Sequence of chain 1.C:
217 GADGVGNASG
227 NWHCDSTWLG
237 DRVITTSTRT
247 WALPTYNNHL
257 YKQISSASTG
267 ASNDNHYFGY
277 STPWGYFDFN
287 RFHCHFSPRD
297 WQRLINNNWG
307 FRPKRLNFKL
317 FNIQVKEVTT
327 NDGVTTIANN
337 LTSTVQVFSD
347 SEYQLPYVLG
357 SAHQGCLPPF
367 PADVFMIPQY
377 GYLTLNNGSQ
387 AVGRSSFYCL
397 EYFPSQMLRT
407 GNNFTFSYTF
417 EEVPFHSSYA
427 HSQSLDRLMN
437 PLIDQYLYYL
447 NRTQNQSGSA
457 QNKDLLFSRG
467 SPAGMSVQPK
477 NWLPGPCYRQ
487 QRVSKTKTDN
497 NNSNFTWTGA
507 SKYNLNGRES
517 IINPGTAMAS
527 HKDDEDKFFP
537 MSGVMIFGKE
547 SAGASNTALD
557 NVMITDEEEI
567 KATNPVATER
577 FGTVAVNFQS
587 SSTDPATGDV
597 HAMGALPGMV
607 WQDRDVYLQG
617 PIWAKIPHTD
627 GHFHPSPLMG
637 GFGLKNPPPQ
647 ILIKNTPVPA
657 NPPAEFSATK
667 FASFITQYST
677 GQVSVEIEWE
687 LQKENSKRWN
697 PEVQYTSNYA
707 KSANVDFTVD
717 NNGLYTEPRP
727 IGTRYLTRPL

Sequence of chain 1.I:
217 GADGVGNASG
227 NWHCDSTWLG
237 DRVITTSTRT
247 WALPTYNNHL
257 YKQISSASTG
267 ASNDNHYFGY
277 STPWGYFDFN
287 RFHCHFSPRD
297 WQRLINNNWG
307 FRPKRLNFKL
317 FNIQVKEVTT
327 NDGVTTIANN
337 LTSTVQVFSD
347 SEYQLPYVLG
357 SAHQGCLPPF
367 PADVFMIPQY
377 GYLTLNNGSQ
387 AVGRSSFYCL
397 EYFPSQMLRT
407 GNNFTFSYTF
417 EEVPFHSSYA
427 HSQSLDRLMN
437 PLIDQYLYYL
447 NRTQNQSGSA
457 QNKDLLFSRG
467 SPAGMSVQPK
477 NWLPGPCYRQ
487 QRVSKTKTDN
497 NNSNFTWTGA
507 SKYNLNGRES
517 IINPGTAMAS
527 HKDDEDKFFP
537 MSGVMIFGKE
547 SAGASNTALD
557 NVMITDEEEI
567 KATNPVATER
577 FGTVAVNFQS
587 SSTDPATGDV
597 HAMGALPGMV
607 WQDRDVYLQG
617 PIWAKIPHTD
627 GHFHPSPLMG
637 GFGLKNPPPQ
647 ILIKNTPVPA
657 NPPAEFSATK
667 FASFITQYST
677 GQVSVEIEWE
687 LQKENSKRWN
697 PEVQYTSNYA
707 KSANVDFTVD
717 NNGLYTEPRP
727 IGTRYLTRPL

Binding-site contacts:
Ligand atom C5 contacts residue HIS630 of chain 1.C at 4.3 Å.
Ligand atom N1 contacts residue PHE629 of chain 1.I at 4.2 Å.
Ligand atom N4 contacts residue HIS630 of chain 1.C at 3.0 Å.
Ligand atom C6 contacts residue HIS628 of chain 1.I at 2.7 Å.
Ligand atom N4 contacts residue PRO631 of chain 1.C at 4.4 Å.
Ligand atom C2 contacts residue HIS630 of chain 1.C at 3.2 Å.
Ligand atom O2 contacts residue ASP626 of chain 1.I at 3.6 Å (salt-bridge).
Ligand atom C5 contacts residue HIS628 of chain 1.I at 3.9 Å.
Ligand atom C6 contacts residue PHE629 of chain 1.I at 4.0 Å (hydrophobic).
Ligand atom N3 contacts residue HIS628 of chain 1.I at 4.3 Å.
Ligand atom C2 contacts residue GLY627 of chain 1.I at 4.1 Å.
Ligand atom C2 contacts residue HIS628 of chain 1.I at 3.3 Å.
Ligand atom N1 contacts residue HIS630 of chain 1.C at 4.2 Å.
Ligand atom C4 contacts residue HIS630 of chain 1.C at 3.2 Å.
Ligand atom C4 contacts residue HIS628 of chain 1.I at 4.5 Å.
Ligand atom O2 contacts residue GLY627 of chain 1.I at 3.4 Å.
Ligand atom N4 contacts residue PHE629 of chain 1.C at 4.4 Å.
Ligand atom N1 contacts residue HIS628 of chain 1.I at 2.3 Å (h-bond).
Ligand atom O2 contacts residue HIS630 of chain 1.C at 3.5 Å.
Ligand atom N1 contacts residue TRP607 of chain 1.C at 4.5 Å.
Ligand atom N3 contacts residue HIS630 of chain 1.C at 2.6 Å (h-bond).
Ligand atom C5 contacts residue PHE629 of chain 1.C at 4.0 Å (hydrophobic).
Ligand atom O2 contacts residue HIS628 of chain 1.I at 3.4 Å (h-bond).

This protein binds this small molecule.
Small molecule (SMILES): Nc1ccnc(=O)[nH]1